A small-molecule ligand and the protein it binds are described below.
Small molecule (SMILES): CC(=O)N[C@H]1[C@H](O[C@H]2[C@H](O)[C@@H](NC(C)=O)CO[C@@H]2CO)O[C@H](CO)[C@@H](O)[C@@H]1O

Sequence of chain 1.A:
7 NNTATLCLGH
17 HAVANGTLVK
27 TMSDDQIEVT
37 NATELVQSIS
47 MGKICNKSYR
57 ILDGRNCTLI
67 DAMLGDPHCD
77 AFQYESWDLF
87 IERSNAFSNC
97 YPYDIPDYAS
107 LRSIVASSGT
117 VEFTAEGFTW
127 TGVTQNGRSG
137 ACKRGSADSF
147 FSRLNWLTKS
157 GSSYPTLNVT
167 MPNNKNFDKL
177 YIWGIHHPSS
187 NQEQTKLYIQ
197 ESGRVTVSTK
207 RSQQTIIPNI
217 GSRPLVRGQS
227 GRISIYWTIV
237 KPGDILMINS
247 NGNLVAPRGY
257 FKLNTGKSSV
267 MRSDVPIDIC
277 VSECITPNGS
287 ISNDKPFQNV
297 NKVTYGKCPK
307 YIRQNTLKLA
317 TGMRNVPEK

Binding-site contacts:
Ligand atom C2 contacts residue ASN62 of chain 1.A at 2.4 Å.
Ligand atom O6 contacts residue PHE93 of chain 1.A at 4.2 Å.
Ligand atom O5 contacts residue PHE93 of chain 1.A at 3.7 Å.
Ligand atom C4 contacts residue ASN62 of chain 1.A at 4.2 Å.
Ligand atom C7 contacts residue ASN62 of chain 1.A at 3.5 Å.
Ligand atom C5 contacts residue ASN62 of chain 1.A at 3.6 Å.
Ligand atom C3 contacts residue ASN62 of chain 1.A at 3.8 Å.
Ligand atom O7 contacts residue ASN62 of chain 1.A at 3.7 Å.
Ligand atom C1 contacts residue PHE93 of chain 1.A at 4.3 Å (hydrophobic).
Ligand atom N2 contacts residue ASN62 of chain 1.A at 2.9 Å (h-bond).
Ligand atom C1 contacts residue ASN62 of chain 1.A at 1.5 Å.
Ligand atom C8 contacts residue ARG61 of chain 1.A at 3.4 Å.
Ligand atom O5 contacts residue ASN62 of chain 1.A at 2.4 Å (h-bond).